A small-molecule ligand and the protein it binds are described below.
Small molecule (SMILES): CN(Cc1ccc(F)cc1)C(=O)CC(=O)C(=O)O

Binding-site contacts:
Ligand atom O contacts residue MN1 of chain 1.I at 2.1 Å.
Ligand atom C11 contacts residue ASP256 of chain 1.B at 4.0 Å.
Ligand atom C1 contacts residue ASN141 of chain 1.B at 3.7 Å.
Ligand atom C3 contacts residue MET184 of chain 1.B at 4.0 Å (hydrophobic).
Ligand atom C5 contacts residue MET184 of chain 1.B at 4.0 Å (hydrophobic).
Ligand atom C8 contacts residue GLU139 of chain 1.B at 4.1 Å.
Ligand atom C8 contacts residue MN1 of chain 1.I at 3.2 Å.
Ligand atom O1 contacts residue MN1 of chain 1.I at 2.3 Å.
Ligand atom C9 contacts residue THR142 of chain 1.B at 4.2 Å.
Ligand atom C10 contacts residue ASP68 of chain 1.B at 4.3 Å.
Ligand atom C2 contacts residue ASN141 of chain 1.B at 4.1 Å.
Ligand atom C8 contacts residue THR142 of chain 1.B at 3.8 Å.
Ligand atom C6 contacts residue ASN141 of chain 1.B at 3.8 Å.
Ligand atom O3 contacts residue PHE71 of chain 1.B at 4.0 Å.
Ligand atom C4 contacts residue MET184 of chain 1.B at 3.6 Å (hydrophobic).
Ligand atom O contacts residue ASP68 of chain 1.B at 4.3 Å.
Ligand atom C contacts residue THR142 of chain 1.B at 4.3 Å.
Ligand atom F contacts residue GLY185 of chain 1.B at 3.6 Å.
Ligand atom C7 contacts residue ASN141 of chain 1.B at 3.6 Å.
Ligand atom C contacts residue PHE71 of chain 1.B at 4.2 Å (hydrophobic).
Ligand atom O2 contacts residue MN1 of chain 1.J at 2.0 Å.
Ligand atom O3 contacts residue MN1 of chain 1.J at 4.1 Å.
Ligand atom O contacts residue THR142 of chain 1.B at 4.0 Å.
Ligand atom O contacts residue GLU139 of chain 1.B at 3.0 Å (salt-bridge).
Ligand atom O2 contacts residue ASP256 of chain 1.B at 2.7 Å (salt-bridge).
Ligand atom C11 contacts residue SER78 of chain 1.B at 3.6 Å.
Ligand atom C11 contacts residue MN1 of chain 1.J at 2.9 Å.
Ligand atom C9 contacts residue MN1 of chain 1.I at 3.8 Å.
Ligand atom O1 contacts residue MN1 of chain 1.J at 2.3 Å.
Ligand atom F contacts residue MET184 of chain 1.B at 3.8 Å.
Ligand atom C1 contacts residue GLU139 of chain 1.B at 4.2 Å.
Ligand atom C9 contacts residue PHE71 of chain 1.B at 4.0 Å (hydrophobic).
Ligand atom O1 contacts residue ASP68 of chain 1.B at 3.1 Å (salt-bridge).
Ligand atom C10 contacts residue MN1 of chain 1.I at 3.3 Å.
Ligand atom O3 contacts residue SER78 of chain 1.B at 3.8 Å.
Ligand atom C1 contacts residue THR142 of chain 1.B at 4.0 Å.
Ligand atom C6 contacts residue MET184 of chain 1.B at 3.9 Å (hydrophobic).
Ligand atom N contacts residue THR142 of chain 1.B at 3.8 Å.
Ligand atom O2 contacts residue SER78 of chain 1.B at 2.9 Å (h-bond).
Ligand atom C10 contacts residue MN1 of chain 1.J at 3.0 Å.

Sequence of chain 1.B:
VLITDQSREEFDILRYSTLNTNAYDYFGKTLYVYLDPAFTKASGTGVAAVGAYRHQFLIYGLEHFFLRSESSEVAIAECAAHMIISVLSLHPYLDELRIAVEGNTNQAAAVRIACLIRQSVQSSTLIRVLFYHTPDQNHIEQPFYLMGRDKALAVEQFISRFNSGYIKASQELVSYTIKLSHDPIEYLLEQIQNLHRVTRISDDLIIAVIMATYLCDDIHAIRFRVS